Sequence of chain 1.B:
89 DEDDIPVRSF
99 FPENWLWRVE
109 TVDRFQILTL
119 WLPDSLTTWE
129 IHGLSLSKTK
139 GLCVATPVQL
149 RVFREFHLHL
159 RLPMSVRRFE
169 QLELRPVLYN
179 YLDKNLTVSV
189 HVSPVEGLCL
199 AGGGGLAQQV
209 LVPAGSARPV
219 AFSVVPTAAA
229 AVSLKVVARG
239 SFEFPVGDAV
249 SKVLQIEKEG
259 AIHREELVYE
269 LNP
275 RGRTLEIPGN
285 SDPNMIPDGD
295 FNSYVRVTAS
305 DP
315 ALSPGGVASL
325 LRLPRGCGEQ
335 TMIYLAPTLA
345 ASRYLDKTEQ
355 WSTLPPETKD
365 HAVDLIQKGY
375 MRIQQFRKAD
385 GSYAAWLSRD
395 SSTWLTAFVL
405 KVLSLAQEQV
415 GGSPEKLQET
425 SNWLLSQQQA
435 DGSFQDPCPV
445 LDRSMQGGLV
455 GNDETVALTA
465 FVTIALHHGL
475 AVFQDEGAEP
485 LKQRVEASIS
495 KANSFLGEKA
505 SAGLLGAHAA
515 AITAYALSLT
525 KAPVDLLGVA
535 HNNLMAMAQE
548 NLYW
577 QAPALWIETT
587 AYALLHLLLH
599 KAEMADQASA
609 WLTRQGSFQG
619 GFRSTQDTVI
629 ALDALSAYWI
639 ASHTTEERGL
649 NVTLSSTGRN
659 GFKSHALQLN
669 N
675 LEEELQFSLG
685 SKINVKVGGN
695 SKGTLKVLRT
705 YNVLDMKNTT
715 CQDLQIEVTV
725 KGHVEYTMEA

A protein and the small-molecule ligand that binds it are described below.
Small molecule (SMILES): CC(=O)N[C@@H]1[C@@H](O)[C@H](O)[C@@H](CO)O[C@H]1O

Binding-site contacts:
Ligand atom C5 contacts residue ASN183 of chain 1.B at 3.7 Å.
Ligand atom C8 contacts residue ASN183 of chain 1.B at 4.2 Å.
Ligand atom C2 contacts residue ASN183 of chain 1.B at 2.5 Å.
Ligand atom C4 contacts residue ASN183 of chain 1.B at 4.2 Å.
Ligand atom C1 contacts residue ASN183 of chain 1.B at 1.4 Å.
Ligand atom C8 contacts residue ASP181 of chain 1.B at 3.1 Å.
Ligand atom C8 contacts residue LYS182 of chain 1.B at 4.2 Å.
Ligand atom N2 contacts residue ASN183 of chain 1.B at 2.9 Å (h-bond).
Ligand atom C7 contacts residue ASN183 of chain 1.B at 3.8 Å.
Ligand atom C3 contacts residue ASN183 of chain 1.B at 3.8 Å.
Ligand atom O5 contacts residue ASN183 of chain 1.B at 2.4 Å (h-bond).
Ligand atom O7 contacts residue ASN183 of chain 1.B at 4.2 Å.